Binding-site contacts:
Ligand atom N4 contacts residue PHE156 of chain 1.B at 3.5 Å.
Ligand atom N4 contacts residue GLN116 of chain 1.B at 3.0 Å (h-bond).
Ligand atom O3' contacts residue TYR223 of chain 1.B at 3.5 Å (h-bond).
Ligand atom C2 contacts residue PHE115 of chain 1.B at 3.4 Å (hydrophobic).
Ligand atom BR5 contacts residue GLU72 of chain 1.B at 2.6 Å.
Ligand atom C5' contacts residue TYR105 of chain 1.B at 4.0 Å (hydrophobic).
Ligand atom O2 contacts residue PHE115 of chain 1.B at 3.6 Å.
Ligand atom O2 contacts residue MET104 of chain 1.B at 3.1 Å.
Ligand atom C4 contacts residue GLN116 of chain 1.B at 3.6 Å.
Ligand atom C2 contacts residue PHE156 of chain 1.B at 3.6 Å (hydrophobic).
Ligand atom C3' contacts residue ILE49 of chain 1.B at 3.5 Å (hydrophobic).
Ligand atom N4 contacts residue ASP152 of chain 1.B at 3.3 Å (salt-bridge).
Ligand atom O3' contacts residue ILE219 of chain 1.B at 3.6 Å.
Ligand atom C4 contacts residue PHE115 of chain 1.B at 3.9 Å (hydrophobic).
Ligand atom BR5 contacts residue ARG147 of chain 1.B at 4.0 Å.
Ligand atom C2' contacts residue ILE49 of chain 1.B at 3.7 Å (hydrophobic).
Ligand atom O3' contacts residue TYR105 of chain 1.B at 3.7 Å.
Ligand atom O4' contacts residue LEU101 of chain 1.B at 3.6 Å.
Ligand atom C4' contacts residue LEU101 of chain 1.B at 3.9 Å (hydrophobic).
Ligand atom C6 contacts residue PHE156 of chain 1.B at 4.0 Å (hydrophobic).
Ligand atom C3' contacts residue TYR105 of chain 1.B at 4.0 Å (hydrophobic).
Ligand atom C2 contacts residue GLN116 of chain 1.B at 3.4 Å.
Ligand atom C2' contacts residue TYR223 of chain 1.B at 3.6 Å (hydrophobic).
Ligand atom N1 contacts residue PHE115 of chain 1.B at 3.9 Å.
Ligand atom O2 contacts residue GLN116 of chain 1.B at 3.4 Å (h-bond).
Ligand atom O5' contacts residue VAL74 of chain 1.B at 3.2 Å.
Ligand atom BR5 contacts residue ARG123 of chain 1.B at 3.5 Å.
Ligand atom N1 contacts residue PHE156 of chain 1.B at 3.7 Å.
Ligand atom C5' contacts residue GLU216 of chain 1.B at 3.9 Å.
Ligand atom BR5 contacts residue ASP152 of chain 1.B at 3.9 Å.
Ligand atom N3 contacts residue GLN116 of chain 1.B at 2.6 Å (h-bond).
Ligand atom C2' contacts residue PHE156 of chain 1.B at 3.8 Å (hydrophobic).
Ligand atom C5 contacts residue PHE156 of chain 1.B at 3.8 Å (hydrophobic).
Ligand atom O3' contacts residue ILE49 of chain 1.B at 3.6 Å.
Ligand atom BR5 contacts residue VAL74 of chain 1.B at 3.6 Å.
Ligand atom C5' contacts residue VAL74 of chain 1.B at 3.9 Å (hydrophobic).
Ligand atom C4' contacts residue TYR105 of chain 1.B at 3.6 Å (hydrophobic).
Ligand atom N3 contacts residue PHE115 of chain 1.B at 3.4 Å.
Ligand atom N3 contacts residue PHE156 of chain 1.B at 3.2 Å.
Ligand atom C4 contacts residue PHE156 of chain 1.B at 3.4 Å (hydrophobic).

This protein binds this small molecule.
Small molecule (SMILES): Nc1nc(=O)n([C@H]2C[C@H](O)[C@@H](CO)O2)cc1Br

Sequence of chain 1.B:
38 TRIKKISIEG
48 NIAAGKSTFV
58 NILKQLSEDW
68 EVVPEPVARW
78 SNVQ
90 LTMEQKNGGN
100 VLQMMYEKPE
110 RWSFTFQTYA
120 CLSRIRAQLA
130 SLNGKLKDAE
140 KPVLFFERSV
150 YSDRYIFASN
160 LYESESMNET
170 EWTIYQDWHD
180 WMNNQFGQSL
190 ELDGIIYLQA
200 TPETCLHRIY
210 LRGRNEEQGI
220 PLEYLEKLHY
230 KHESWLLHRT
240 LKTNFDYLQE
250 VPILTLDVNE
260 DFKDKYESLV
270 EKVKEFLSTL